A protein and the small-molecule ligand that binds it are described below.
Small molecule (SMILES): CC(=O)N[C@H]1CO[C@H](CO[C@@H]2O[C@@H](C)[C@@H](O)[C@@H](O)[C@@H]2O)[C@@H](O)[C@@H]1O

Sequence of chain 2.A:
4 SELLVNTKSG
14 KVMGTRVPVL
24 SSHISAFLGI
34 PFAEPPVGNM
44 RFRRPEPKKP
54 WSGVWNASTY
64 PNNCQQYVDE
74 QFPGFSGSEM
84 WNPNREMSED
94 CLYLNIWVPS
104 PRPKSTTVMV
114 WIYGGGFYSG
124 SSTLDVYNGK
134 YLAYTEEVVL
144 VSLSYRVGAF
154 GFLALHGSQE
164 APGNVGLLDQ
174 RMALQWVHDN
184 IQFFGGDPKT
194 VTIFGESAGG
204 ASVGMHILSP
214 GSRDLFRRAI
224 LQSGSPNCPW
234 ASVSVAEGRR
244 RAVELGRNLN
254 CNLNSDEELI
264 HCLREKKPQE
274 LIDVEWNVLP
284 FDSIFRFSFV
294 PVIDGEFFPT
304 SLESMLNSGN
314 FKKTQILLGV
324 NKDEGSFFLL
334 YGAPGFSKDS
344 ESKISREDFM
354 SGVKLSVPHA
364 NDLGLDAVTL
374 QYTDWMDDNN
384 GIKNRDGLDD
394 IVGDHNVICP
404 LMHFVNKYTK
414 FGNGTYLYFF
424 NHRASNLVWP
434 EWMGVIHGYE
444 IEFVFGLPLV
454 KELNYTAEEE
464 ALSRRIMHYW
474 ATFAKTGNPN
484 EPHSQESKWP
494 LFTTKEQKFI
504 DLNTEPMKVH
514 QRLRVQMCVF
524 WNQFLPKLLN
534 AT

Binding-site contacts:
Ligand atom C2 contacts residue ASN59 of chain 2.A at 2.5 Å.
Ligand atom O6 contacts residue THR62 of chain 2.A at 4.3 Å.
Ligand atom O5 contacts residue ASN59 of chain 2.A at 2.4 Å (h-bond).
Ligand atom N2 contacts residue ASN59 of chain 2.A at 2.9 Å (h-bond).
Ligand atom C6 contacts residue SER61 of chain 2.A at 4.0 Å.
Ligand atom C5 contacts residue SER61 of chain 2.A at 3.6 Å.
Ligand atom O5 contacts residue THR62 of chain 2.A at 4.4 Å.
Ligand atom C6 contacts residue THR62 of chain 2.A at 4.1 Å.
Ligand atom C1 contacts residue ASN59 of chain 2.A at 1.4 Å.
Ligand atom C3 contacts residue ASN59 of chain 2.A at 3.8 Å.
Ligand atom O7 contacts residue ASN59 of chain 2.A at 3.8 Å.
Ligand atom O5 contacts residue SER61 of chain 2.A at 3.0 Å (h-bond).
Ligand atom C5 contacts residue ASN59 of chain 2.A at 3.7 Å.
Ligand atom C1 contacts residue SER61 of chain 2.A at 3.3 Å.
Ligand atom C7 contacts residue ASN59 of chain 2.A at 3.6 Å.
Ligand atom C4 contacts residue ASN59 of chain 2.A at 4.3 Å.